A small-molecule ligand and the protein it binds are described below.
Small molecule (SMILES): Nc1ccn([C@H]2C[C@H](O)[C@@H](CO[P](=O)(O)O[C@H]3C[C@H](n4cnc5c(N)ncnc54)O[C@@H]3CO[P](=O)(O)O[C@H]3C[C@H](n4cnc5c(N)ncnc54)O[C@@H]3CO[P](=O)(O)O[C@H]3C[C@H](n4cnc5c(N)ncnc54)O[C@@H]3COP(=O)(O)O)O2)c(=O)n1

Sequence of chain 36.D:
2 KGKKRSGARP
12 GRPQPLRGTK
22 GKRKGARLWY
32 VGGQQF

Sequence of chain 36.B:
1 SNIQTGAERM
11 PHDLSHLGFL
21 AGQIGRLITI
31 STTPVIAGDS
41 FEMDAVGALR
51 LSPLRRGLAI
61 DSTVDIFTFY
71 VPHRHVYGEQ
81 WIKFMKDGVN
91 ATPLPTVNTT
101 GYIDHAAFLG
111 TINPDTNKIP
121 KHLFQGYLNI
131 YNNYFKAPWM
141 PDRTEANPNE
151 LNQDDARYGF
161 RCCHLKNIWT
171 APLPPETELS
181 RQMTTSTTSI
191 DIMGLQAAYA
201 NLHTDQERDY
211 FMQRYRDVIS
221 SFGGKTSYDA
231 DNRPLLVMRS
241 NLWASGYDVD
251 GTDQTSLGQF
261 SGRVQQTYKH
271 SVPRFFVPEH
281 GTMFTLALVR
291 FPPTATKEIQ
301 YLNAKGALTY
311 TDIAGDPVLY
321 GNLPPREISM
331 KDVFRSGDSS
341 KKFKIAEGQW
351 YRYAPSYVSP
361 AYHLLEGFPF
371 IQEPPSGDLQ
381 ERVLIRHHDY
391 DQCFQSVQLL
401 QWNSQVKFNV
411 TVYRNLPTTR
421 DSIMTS

Sequence of chain 37.B:
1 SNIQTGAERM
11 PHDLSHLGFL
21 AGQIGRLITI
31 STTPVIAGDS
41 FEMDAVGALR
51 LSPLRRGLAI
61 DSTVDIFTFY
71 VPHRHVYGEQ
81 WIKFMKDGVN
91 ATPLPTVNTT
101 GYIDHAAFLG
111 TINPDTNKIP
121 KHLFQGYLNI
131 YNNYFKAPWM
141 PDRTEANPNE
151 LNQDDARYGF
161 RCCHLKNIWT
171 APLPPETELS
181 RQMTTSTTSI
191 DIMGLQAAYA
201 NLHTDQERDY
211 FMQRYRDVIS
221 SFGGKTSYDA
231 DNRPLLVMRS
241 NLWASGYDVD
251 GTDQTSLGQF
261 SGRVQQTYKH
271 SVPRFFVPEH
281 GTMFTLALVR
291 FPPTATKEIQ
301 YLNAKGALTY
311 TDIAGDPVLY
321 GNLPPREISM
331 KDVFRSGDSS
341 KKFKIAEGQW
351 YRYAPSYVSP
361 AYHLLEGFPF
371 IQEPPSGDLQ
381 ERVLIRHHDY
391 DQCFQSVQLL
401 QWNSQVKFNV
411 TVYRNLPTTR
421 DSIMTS

Binding-site contacts:
Ligand atom P contacts residue ARG420 of chain 37.B at 2.5 Å.
Ligand atom P contacts residue TYR31 of chain 36.D at 3.5 Å.
Ligand atom O3' contacts residue GLY6 of chain 31.B at 2.3 Å (h-bond).
Ligand atom C1' contacts residue GLY6 of chain 31.B at 2.9 Å.
Ligand atom P contacts residue GLU207 of chain 36.B at 3.4 Å.
Ligand atom C5' contacts residue THR5 of chain 31.B at 3.1 Å.
Ligand atom O3' contacts residue TYR31 of chain 36.D at 3.2 Å (h-bond).
Ligand atom O3' contacts residue ARG420 of chain 37.B at 1.7 Å (salt-bridge).
Ligand atom OP1 contacts residue ARG420 of chain 37.B at 2.4 Å (salt-bridge).
Ligand atom C4' contacts residue GLY6 of chain 31.B at 3.1 Å.
Ligand atom OP2 contacts residue GLU207 of chain 36.B at 2.0 Å (salt-bridge).
Ligand atom N6 contacts residue ASP217 of chain 36.B at 2.8 Å (salt-bridge).
Ligand atom OP1 contacts residue ARG28 of chain 36.D at 2.7 Å (salt-bridge).
Ligand atom N9 contacts residue ALA27 of chain 36.D at 3.1 Å.
Ligand atom C6 contacts residue ALA7 of chain 31.B at 2.7 Å (hydrophobic).
Ligand atom P contacts residue ARG28 of chain 36.D at 3.4 Å.
Ligand atom C8 contacts residue ARG28 of chain 36.D at 3.1 Å.
Ligand atom O5' contacts residue ARG420 of chain 37.B at 2.9 Å (salt-bridge).
Ligand atom OP1 contacts residue PHE211 of chain 36.B at 2.1 Å.
Ligand atom C8 contacts residue ALA27 of chain 36.D at 2.0 Å (hydrophobic).
Ligand atom N6 contacts residue GLY26 of chain 36.D at 3.1 Å.
Ligand atom OP2 contacts residue ARG420 of chain 37.B at 3.4 Å (salt-bridge).
Ligand atom C5 contacts residue ALA27 of chain 36.D at 2.9 Å (hydrophobic).
Ligand atom O3' contacts residue THR5 of chain 31.B at 3.1 Å (h-bond).
Ligand atom C3' contacts residue GLY6 of chain 31.B at 3.2 Å.
Ligand atom N6 contacts residue ALA27 of chain 36.D at 3.2 Å (h-bond).
Ligand atom N7 contacts residue GLY26 of chain 36.D at 2.7 Å.
Ligand atom O5' contacts residue TYR31 of chain 36.D at 2.2 Å (h-bond).
Ligand atom C5' contacts residue TYR31 of chain 36.D at 3.0 Å (hydrophobic).
Ligand atom C5 contacts residue GLY26 of chain 36.D at 3.5 Å.
Ligand atom C3' contacts residue THR5 of chain 31.B at 3.2 Å.
Ligand atom N7 contacts residue ALA27 of chain 36.D at 1.6 Å.
Ligand atom C4' contacts residue ARG420 of chain 37.B at 3.4 Å.
Ligand atom O5' contacts residue ARG28 of chain 36.D at 3.1 Å (salt-bridge).
Ligand atom C5 contacts residue ALA7 of chain 31.B at 2.7 Å (hydrophobic).
Ligand atom O4' contacts residue ARG420 of chain 37.B at 3.2 Å (salt-bridge).
Ligand atom OP1 contacts residue THR418 of chain 37.B at 3.2 Å.
Ligand atom C5' contacts residue ARG28 of chain 36.D at 2.8 Å.
Ligand atom C4' contacts residue THR5 of chain 31.B at 2.6 Å.
Ligand atom O4' contacts residue GLY6 of chain 31.B at 2.9 Å.

Sequence of chain 31.B:
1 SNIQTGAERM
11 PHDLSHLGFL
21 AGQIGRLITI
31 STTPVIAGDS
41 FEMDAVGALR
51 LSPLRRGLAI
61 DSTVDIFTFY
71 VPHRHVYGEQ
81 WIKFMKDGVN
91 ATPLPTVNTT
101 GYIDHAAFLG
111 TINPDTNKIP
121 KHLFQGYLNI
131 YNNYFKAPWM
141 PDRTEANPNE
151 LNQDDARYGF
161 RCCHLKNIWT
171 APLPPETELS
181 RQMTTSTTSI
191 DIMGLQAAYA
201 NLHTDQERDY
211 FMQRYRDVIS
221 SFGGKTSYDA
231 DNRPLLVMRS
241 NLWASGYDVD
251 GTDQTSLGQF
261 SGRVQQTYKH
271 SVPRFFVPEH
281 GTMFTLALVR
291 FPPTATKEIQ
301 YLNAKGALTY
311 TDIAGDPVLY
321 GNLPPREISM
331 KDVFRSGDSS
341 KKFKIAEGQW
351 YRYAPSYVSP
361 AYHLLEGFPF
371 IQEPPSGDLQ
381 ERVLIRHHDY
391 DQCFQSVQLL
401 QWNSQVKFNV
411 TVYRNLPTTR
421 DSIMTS